Binding-site contacts:
Ligand atom S contacts residue HIS99 of chain 1.A at 3.9 Å.
Ligand atom C5 contacts residue LEU202 of chain 1.A at 3.9 Å (hydrophobic).
Ligand atom O1 contacts residue TRP213 of chain 1.A at 3.7 Å.
Ligand atom S contacts residue THR203 of chain 1.A at 3.9 Å.
Ligand atom N contacts residue HIS99 of chain 1.A at 3.3 Å (h-bond).
Ligand atom C2 contacts residue LEU202 of chain 1.A at 3.8 Å (hydrophobic).
Ligand atom O contacts residue HIS99 of chain 1.A at 3.3 Å.
Ligand atom O contacts residue HIS124 of chain 1.A at 3.5 Å (h-bond).
Ligand atom C1 contacts residue PHE135 of chain 1.A at 3.9 Å (hydrophobic).
Ligand atom C9 contacts residue THR204 of chain 1.A at 3.3 Å.
Ligand atom C9 contacts residue LEU202 of chain 1.A at 4.1 Å (hydrophobic).
Ligand atom C3 contacts residue GOL1 of chain 1.B at 3.9 Å.
Ligand atom S contacts residue ZN1 of chain 1.F at 3.0 Å.
Ligand atom N contacts residue HIS124 of chain 1.A at 3.4 Å (h-bond).
Ligand atom C8 contacts residue LEU202 of chain 1.A at 3.9 Å (hydrophobic).
Ligand atom N contacts residue ZN1 of chain 1.F at 2.0 Å.
Ligand atom C9 contacts residue GOL1 of chain 1.B at 3.8 Å.
Ligand atom O contacts residue VAL147 of chain 1.A at 3.9 Å.
Ligand atom C7 contacts residue LEU202 of chain 1.A at 3.8 Å (hydrophobic).
Ligand atom C8 contacts residue THR204 of chain 1.A at 3.5 Å.
Ligand atom C6 contacts residue HIS99 of chain 1.A at 3.9 Å.
Ligand atom C5 contacts residue GLN97 of chain 1.A at 3.9 Å.
Ligand atom N contacts residue THR203 of chain 1.A at 2.9 Å (h-bond).
Ligand atom O1 contacts residue ZN1 of chain 1.F at 4.1 Å.
Ligand atom C4 contacts residue LEU202 of chain 1.A at 4.1 Å (hydrophobic).
Ligand atom O contacts residue VAL126 of chain 1.A at 3.9 Å.
Ligand atom C5 contacts residue GOL1 of chain 1.B at 4.1 Å.
Ligand atom C contacts residue PHE135 of chain 1.A at 4.1 Å (hydrophobic).
Ligand atom O contacts residue ZN1 of chain 1.F at 3.0 Å.
Ligand atom C4 contacts residue GOL1 of chain 1.B at 3.8 Å.
Ligand atom O1 contacts residue LEU202 of chain 1.A at 3.3 Å.
Ligand atom N contacts residue HIS101 of chain 1.A at 3.4 Å (h-bond).
Ligand atom O1 contacts residue THR203 of chain 1.A at 3.0 Å (h-bond).
Ligand atom O1 contacts residue SER201 of chain 1.A at 4.1 Å.
Ligand atom S contacts residue HIS124 of chain 1.A at 4.0 Å.
Ligand atom C6 contacts residue LEU202 of chain 1.A at 3.8 Å (hydrophobic).
Ligand atom C2 contacts residue PHE135 of chain 1.A at 4.1 Å (hydrophobic).
Ligand atom C6 contacts residue VAL126 of chain 1.A at 3.9 Å (hydrophobic).
Ligand atom O contacts residue TRP213 of chain 1.A at 4.1 Å.
Ligand atom C7 contacts residue HIS99 of chain 1.A at 4.0 Å.

The protein below binds the small molecule below.
Small molecule (SMILES): CCCCc1ccc(S(N)(=O)=O)cc1

Sequence of chain 1.A:
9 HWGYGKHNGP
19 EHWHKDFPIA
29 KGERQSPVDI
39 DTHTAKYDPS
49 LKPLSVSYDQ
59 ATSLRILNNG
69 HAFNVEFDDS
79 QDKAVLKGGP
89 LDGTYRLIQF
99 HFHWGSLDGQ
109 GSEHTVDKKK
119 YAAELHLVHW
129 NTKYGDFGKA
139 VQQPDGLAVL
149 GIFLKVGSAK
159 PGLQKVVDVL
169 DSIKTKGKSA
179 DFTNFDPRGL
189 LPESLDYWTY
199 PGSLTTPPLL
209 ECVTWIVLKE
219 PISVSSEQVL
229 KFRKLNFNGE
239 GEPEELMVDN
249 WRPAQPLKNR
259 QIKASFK